A protein and the small-molecule ligand that binds it are described below.
Small molecule (SMILES): O=C(O)CC[N+](=O)[O-]

Sequence of chain 1.A:
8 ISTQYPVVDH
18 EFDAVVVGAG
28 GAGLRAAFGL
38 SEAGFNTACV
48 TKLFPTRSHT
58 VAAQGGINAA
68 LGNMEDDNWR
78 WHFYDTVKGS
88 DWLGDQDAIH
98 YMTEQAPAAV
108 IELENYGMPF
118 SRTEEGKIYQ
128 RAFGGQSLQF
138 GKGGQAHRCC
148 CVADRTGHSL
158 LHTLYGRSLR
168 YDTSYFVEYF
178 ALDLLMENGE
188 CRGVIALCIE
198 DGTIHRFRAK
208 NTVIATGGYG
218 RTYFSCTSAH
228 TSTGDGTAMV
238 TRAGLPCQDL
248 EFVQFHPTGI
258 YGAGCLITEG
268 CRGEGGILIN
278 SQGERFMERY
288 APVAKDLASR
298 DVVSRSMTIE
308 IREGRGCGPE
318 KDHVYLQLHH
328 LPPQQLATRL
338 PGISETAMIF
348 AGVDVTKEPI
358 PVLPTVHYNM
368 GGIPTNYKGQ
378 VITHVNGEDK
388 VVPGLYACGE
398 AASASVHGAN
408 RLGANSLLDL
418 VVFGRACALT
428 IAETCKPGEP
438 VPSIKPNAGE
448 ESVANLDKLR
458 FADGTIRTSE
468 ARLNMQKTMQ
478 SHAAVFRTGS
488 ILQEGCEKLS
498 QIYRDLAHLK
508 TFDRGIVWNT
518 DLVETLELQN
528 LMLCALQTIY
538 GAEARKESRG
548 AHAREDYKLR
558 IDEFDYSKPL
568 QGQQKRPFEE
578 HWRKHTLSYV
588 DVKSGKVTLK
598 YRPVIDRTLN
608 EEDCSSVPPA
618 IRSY

Binding-site contacts:
Ligand atom O2 contacts residue ARG297 of chain 1.A at 4.2 Å.
Ligand atom O1 contacts residue GLU266 of chain 1.A at 2.6 Å (salt-bridge).
Ligand atom C1 contacts residue THR265 of chain 1.A at 3.5 Å.
Ligand atom C1 contacts residue LEU263 of chain 1.A at 4.0 Å (hydrophobic).
Ligand atom O2 contacts residue THR265 of chain 1.A at 2.9 Å (h-bond).
Ligand atom N1 contacts residue HIS364 of chain 1.A at 2.9 Å (h-bond).
Ligand atom C3 contacts residue PHE130 of chain 1.A at 4.0 Å (hydrophobic).
Ligand atom N1 contacts residue HIS253 of chain 1.A at 3.6 Å.
Ligand atom N1 contacts residue ARG408 of chain 1.A at 3.2 Å (salt-bridge).
Ligand atom C3 contacts residue HIS253 of chain 1.A at 3.8 Å.
Ligand atom O1 contacts residue LEU263 of chain 1.A at 4.0 Å.
Ligand atom O2 contacts residue FAD1 of chain 1.E at 3.0 Å (h-bond).
Ligand atom N1 contacts residue FAD1 of chain 1.E at 4.4 Å.
Ligand atom C2 contacts residue ARG297 of chain 1.A at 2.2 Å.
Ligand atom C2 contacts residue FAD1 of chain 1.E at 3.6 Å.
Ligand atom O2 contacts residue GLN61 of chain 1.A at 4.0 Å.
Ligand atom C3 contacts residue HIS364 of chain 1.A at 3.9 Å.
Ligand atom C1 contacts residue GLY62 of chain 1.A at 4.1 Å.
Ligand atom O2 contacts residue GLU266 of chain 1.A at 4.1 Å.
Ligand atom O1 contacts residue THR265 of chain 1.A at 3.1 Å.
Ligand atom O1 contacts residue HIS253 of chain 1.A at 2.9 Å (h-bond).
Ligand atom C3 contacts residue ARG297 of chain 1.A at 1.4 Å.
Ligand atom O1 contacts residue ARG297 of chain 1.A at 3.0 Å (salt-bridge).
Ligand atom C3 contacts residue FAD1 of chain 1.E at 4.4 Å.
Ligand atom C3 contacts residue GLY410 of chain 1.A at 4.0 Å.
Ligand atom O2 contacts residue GLY62 of chain 1.A at 2.8 Å (h-bond).
Ligand atom C1 contacts residue HIS253 of chain 1.A at 4.0 Å.
Ligand atom N1 contacts residue ARG297 of chain 1.A at 1.4 Å (salt-bridge).
Ligand atom O2 contacts residue PHE130 of chain 1.A at 3.7 Å.
Ligand atom C1 contacts residue ARG297 of chain 1.A at 3.0 Å.
Ligand atom C2 contacts residue HIS253 of chain 1.A at 4.3 Å.
Ligand atom N1 contacts residue GLY410 of chain 1.A at 4.3 Å.
Ligand atom C3 contacts residue ARG408 of chain 1.A at 4.3 Å.
Ligand atom N1 contacts residue GLN251 of chain 1.A at 4.3 Å.
Ligand atom O1 contacts residue PHE130 of chain 1.A at 4.0 Å.
Ligand atom C1 contacts residue GLU266 of chain 1.A at 3.6 Å.
Ligand atom C1 contacts residue FAD1 of chain 1.E at 3.8 Å.
Ligand atom C2 contacts residue PHE130 of chain 1.A at 3.6 Å (hydrophobic).
Ligand atom C1 contacts residue PHE130 of chain 1.A at 3.6 Å (hydrophobic).
Ligand atom O2 contacts residue LEU263 of chain 1.A at 4.1 Å.